Sequence of chain 4.A:
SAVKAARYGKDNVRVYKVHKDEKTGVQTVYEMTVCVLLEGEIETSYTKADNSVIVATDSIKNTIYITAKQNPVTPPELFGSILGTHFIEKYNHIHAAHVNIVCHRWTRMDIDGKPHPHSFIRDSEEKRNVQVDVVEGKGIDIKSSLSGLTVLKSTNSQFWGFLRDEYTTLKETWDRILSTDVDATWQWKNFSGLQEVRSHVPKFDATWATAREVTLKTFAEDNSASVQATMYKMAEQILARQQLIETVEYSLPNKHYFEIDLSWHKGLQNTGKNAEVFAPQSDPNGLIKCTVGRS

A small-molecule ligand and the protein it binds are described below.
Small molecule (SMILES): O=c1[nH]c(=O)c2nn[nH]c2[nH]1

Binding-site contacts:
Ligand atom N8 contacts residue ASP59 of chain 4.A at 3.8 Å.
Ligand atom N3 contacts residue ARG177 of chain 3.A at 3.0 Å (salt-bridge).
Ligand atom N9 contacts residue THR58 of chain 4.A at 3.9 Å.
Ligand atom N7 contacts residue ALA57 of chain 4.A at 3.5 Å.
Ligand atom N7 contacts residue THR58 of chain 4.A at 2.8 Å (h-bond).
Ligand atom N7 contacts residue PHE160 of chain 3.A at 3.5 Å.
Ligand atom C2 contacts residue GLN229 of chain 3.A at 3.9 Å.
Ligand atom C4 contacts residue ASN255 of chain 3.A at 3.8 Å.
Ligand atom C2 contacts residue ASN255 of chain 3.A at 3.8 Å.
Ligand atom N3 contacts residue PHE160 of chain 3.A at 3.7 Å.
Ligand atom O2 contacts residue ASN255 of chain 3.A at 4.0 Å.
Ligand atom N1 contacts residue GLN229 of chain 3.A at 3.0 Å (h-bond).
Ligand atom N8 contacts residue THR58 of chain 4.A at 3.2 Å (h-bond).
Ligand atom O6 contacts residue GLN229 of chain 3.A at 2.9 Å (h-bond).
Ligand atom O2 contacts residue ARG177 of chain 3.A at 2.8 Å (salt-bridge).
Ligand atom C6 contacts residue PHE160 of chain 3.A at 3.4 Å (hydrophobic).
Ligand atom N8 contacts residue LEU171 of chain 3.A at 3.7 Å.
Ligand atom N9 contacts residue LEU171 of chain 3.A at 3.9 Å.
Ligand atom O2 contacts residue SER227 of chain 3.A at 3.5 Å.
Ligand atom O6 contacts residue THR58 of chain 4.A at 3.8 Å.
Ligand atom N3 contacts residue ASN255 of chain 3.A at 3.2 Å (h-bond).
Ligand atom N9 contacts residue PHE160 of chain 3.A at 3.4 Å.
Ligand atom C4 contacts residue PHE160 of chain 3.A at 3.3 Å (hydrophobic).
Ligand atom O6 contacts residue ILE55 of chain 4.A at 3.5 Å.
Ligand atom O6 contacts residue TYR9 of chain 4.A at 3.8 Å.
Ligand atom C2 contacts residue ARG177 of chain 3.A at 3.5 Å.
Ligand atom C4 contacts residue ARG177 of chain 3.A at 3.8 Å.
Ligand atom O6 contacts residue PHE160 of chain 3.A at 4.0 Å.
Ligand atom C6 contacts residue GLN229 of chain 3.A at 3.7 Å.
Ligand atom O6 contacts residue ILE289 of chain 3.A at 4.0 Å.
Ligand atom O2 contacts residue GLN229 of chain 3.A at 3.8 Å.
Ligand atom O2 contacts residue VAL228 of chain 3.A at 2.9 Å (h-bond).
Ligand atom N8 contacts residue ALA57 of chain 4.A at 3.7 Å.
Ligand atom C2 contacts residue VAL228 of chain 3.A at 4.0 Å (hydrophobic).
Ligand atom C5 contacts residue PHE160 of chain 3.A at 3.3 Å (hydrophobic).
Ligand atom N1 contacts residue PHE160 of chain 3.A at 3.6 Å.
Ligand atom C2 contacts residue PHE160 of chain 3.A at 3.7 Å (hydrophobic).
Ligand atom N8 contacts residue PHE160 of chain 3.A at 3.6 Å.
Ligand atom C5 contacts residue THR58 of chain 4.A at 3.9 Å.
Ligand atom O2 contacts residue PHE160 of chain 3.A at 3.9 Å.

Sequence of chain 3.A:
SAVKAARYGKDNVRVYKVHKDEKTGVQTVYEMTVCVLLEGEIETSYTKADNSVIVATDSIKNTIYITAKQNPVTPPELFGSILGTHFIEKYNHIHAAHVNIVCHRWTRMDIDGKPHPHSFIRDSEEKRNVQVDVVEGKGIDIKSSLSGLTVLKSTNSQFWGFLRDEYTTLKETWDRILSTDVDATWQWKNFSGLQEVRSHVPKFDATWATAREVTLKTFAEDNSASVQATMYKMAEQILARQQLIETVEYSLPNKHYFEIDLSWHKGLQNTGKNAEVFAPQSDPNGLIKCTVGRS